Binding-site contacts:
Ligand atom C2 contacts residue ASN259 of chain 57.H at 2.4 Å.
Ligand atom N2 contacts residue ASN259 of chain 57.H at 2.9 Å (h-bond).
Ligand atom O7 contacts residue LYS181 of chain 57.G at 4.2 Å.
Ligand atom C6 contacts residue THR116 of chain 57.G at 3.8 Å.
Ligand atom O6 contacts residue THR116 of chain 57.G at 3.3 Å.
Ligand atom C7 contacts residue ASN259 of chain 57.H at 3.1 Å.
Ligand atom O6 contacts residue LYS115 of chain 57.G at 4.2 Å.
Ligand atom C6 contacts residue LYS115 of chain 57.G at 4.1 Å.
Ligand atom O5 contacts residue THR116 of chain 57.G at 3.9 Å.
Ligand atom C8 contacts residue ASN259 of chain 57.H at 4.4 Å.
Ligand atom C4 contacts residue ASN259 of chain 57.H at 4.2 Å.
Ligand atom C1 contacts residue ASN259 of chain 57.H at 1.4 Å.
Ligand atom C5 contacts residue THR116 of chain 57.G at 4.5 Å.
Ligand atom O7 contacts residue ASN259 of chain 57.H at 2.9 Å (h-bond).
Ligand atom O5 contacts residue ASN259 of chain 57.H at 2.3 Å (h-bond).
Ligand atom C3 contacts residue ASN259 of chain 57.H at 3.8 Å.
Ligand atom C5 contacts residue ASN259 of chain 57.H at 3.6 Å.

Sequence of chain 57.G:
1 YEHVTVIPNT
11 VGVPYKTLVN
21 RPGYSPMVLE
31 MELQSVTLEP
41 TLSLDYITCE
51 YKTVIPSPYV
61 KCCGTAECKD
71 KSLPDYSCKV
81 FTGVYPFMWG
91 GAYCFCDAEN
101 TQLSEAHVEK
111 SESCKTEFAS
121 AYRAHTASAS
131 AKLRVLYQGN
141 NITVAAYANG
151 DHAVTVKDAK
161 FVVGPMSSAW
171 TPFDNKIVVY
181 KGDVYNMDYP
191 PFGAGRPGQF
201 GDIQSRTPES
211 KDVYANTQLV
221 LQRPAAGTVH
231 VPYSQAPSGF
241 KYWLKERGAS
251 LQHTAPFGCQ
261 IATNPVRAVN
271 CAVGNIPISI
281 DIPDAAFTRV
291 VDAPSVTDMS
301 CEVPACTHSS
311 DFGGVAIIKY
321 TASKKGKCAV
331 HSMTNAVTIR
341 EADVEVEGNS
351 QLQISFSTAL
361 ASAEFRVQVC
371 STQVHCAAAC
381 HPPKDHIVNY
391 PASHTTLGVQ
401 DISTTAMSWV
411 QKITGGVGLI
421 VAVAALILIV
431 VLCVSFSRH

Sequence of chain 57.H:
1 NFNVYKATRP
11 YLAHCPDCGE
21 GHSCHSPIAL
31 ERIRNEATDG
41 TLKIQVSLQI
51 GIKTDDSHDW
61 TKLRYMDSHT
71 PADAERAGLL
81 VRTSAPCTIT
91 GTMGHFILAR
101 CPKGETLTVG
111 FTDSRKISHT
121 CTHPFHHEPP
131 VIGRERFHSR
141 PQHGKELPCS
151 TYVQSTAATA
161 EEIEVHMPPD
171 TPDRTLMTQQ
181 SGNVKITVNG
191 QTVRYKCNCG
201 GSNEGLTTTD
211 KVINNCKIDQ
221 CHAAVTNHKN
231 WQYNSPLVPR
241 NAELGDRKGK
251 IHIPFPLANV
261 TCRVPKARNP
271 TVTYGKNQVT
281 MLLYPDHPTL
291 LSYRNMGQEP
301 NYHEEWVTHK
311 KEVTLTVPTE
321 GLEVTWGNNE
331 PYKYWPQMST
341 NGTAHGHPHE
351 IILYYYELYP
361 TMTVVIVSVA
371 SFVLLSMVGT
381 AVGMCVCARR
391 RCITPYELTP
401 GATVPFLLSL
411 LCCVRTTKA

The small molecule below binds the protein below.
Small molecule (SMILES): CC(=O)N[C@@H]1[C@@H](O)[C@H](O)[C@@H](CO)O[C@H]1O